The small molecule below binds the protein below.
Small molecule (SMILES): COc1cc(C(=O)N[C@H](CO)c2ccccc2)ccc1-c1cn[nH]c1

Sequence of chain 1.A:
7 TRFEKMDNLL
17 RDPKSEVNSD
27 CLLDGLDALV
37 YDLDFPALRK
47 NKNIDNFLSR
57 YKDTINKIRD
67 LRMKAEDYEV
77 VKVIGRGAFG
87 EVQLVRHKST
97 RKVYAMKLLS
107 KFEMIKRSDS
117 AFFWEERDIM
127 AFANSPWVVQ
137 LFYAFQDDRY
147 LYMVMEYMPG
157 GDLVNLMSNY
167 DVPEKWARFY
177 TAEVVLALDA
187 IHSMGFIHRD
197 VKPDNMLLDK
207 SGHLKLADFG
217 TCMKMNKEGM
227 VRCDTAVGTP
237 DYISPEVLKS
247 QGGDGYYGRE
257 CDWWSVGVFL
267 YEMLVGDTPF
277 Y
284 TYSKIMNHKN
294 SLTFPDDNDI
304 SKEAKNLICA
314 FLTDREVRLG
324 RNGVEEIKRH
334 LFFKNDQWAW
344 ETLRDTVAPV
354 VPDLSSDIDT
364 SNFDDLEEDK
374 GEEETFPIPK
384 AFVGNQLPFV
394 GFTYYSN

Binding-site contacts:
Ligand atom N1 contacts residue ALA101 of chain 1.A at 3.4 Å.
Ligand atom C18 contacts residue VAL88 of chain 1.A at 3.6 Å (hydrophobic).
Ligand atom C14 contacts residue LYS103 of chain 1.A at 3.5 Å.
Ligand atom C11 contacts residue ARG82 of chain 1.A at 3.2 Å.
Ligand atom C6 contacts residue MET151 of chain 1.A at 3.9 Å (hydrophobic).
Ligand atom N contacts residue GLU152 of chain 1.A at 3.8 Å.
Ligand atom C5 contacts residue GLU152 of chain 1.A at 3.7 Å.
Ligand atom C3 contacts residue LEU203 of chain 1.A at 3.7 Å (hydrophobic).
Ligand atom C14 contacts residue GLY83 of chain 1.A at 3.2 Å.
Ligand atom C15 contacts residue GLY83 of chain 1.A at 3.1 Å.
Ligand atom C14 contacts residue ALA84 of chain 1.A at 3.5 Å (hydrophobic).
Ligand atom N contacts residue TYR153 of chain 1.A at 3.6 Å.
Ligand atom O contacts residue ILE80 of chain 1.A at 3.5 Å.
Ligand atom C13 contacts residue LYS103 of chain 1.A at 3.5 Å.
Ligand atom C1 contacts residue VAL88 of chain 1.A at 3.9 Å (hydrophobic).
Ligand atom C15 contacts residue ALA84 of chain 1.A at 3.6 Å (hydrophobic).
Ligand atom C16 contacts residue GLY86 of chain 1.A at 3.5 Å.
Ligand atom C16 contacts residue GLY83 of chain 1.A at 3.2 Å.
Ligand atom C15 contacts residue LYS103 of chain 1.A at 3.7 Å.
Ligand atom C4 contacts residue ILE80 of chain 1.A at 3.8 Å (hydrophobic).
Ligand atom N contacts residue MET154 of chain 1.A at 2.9 Å (h-bond).
Ligand atom C contacts residue PHE366 of chain 1.A at 3.6 Å (hydrophobic).
Ligand atom O2 contacts residue ASP214 of chain 1.A at 3.1 Å.
Ligand atom C10 contacts residue ASP214 of chain 1.A at 3.7 Å.
Ligand atom C2 contacts residue LEU203 of chain 1.A at 3.7 Å (hydrophobic).
Ligand atom C contacts residue ILE80 of chain 1.A at 3.7 Å (hydrophobic).
Ligand atom C12 contacts residue GLY83 of chain 1.A at 3.7 Å.
Ligand atom C15 contacts residue LEU105 of chain 1.A at 3.9 Å (hydrophobic).
Ligand atom N1 contacts residue GLU152 of chain 1.A at 2.8 Å (salt-bridge).
Ligand atom C8 contacts residue VAL88 of chain 1.A at 3.8 Å (hydrophobic).
Ligand atom C5 contacts residue ALA101 of chain 1.A at 3.7 Å (hydrophobic).
Ligand atom C17 contacts residue GLY83 of chain 1.A at 3.5 Å.
Ligand atom C15 contacts residue GLY86 of chain 1.A at 3.7 Å.
Ligand atom N1 contacts residue TYR153 of chain 1.A at 3.6 Å.
Ligand atom O2 contacts residue LYS103 of chain 1.A at 3.1 Å (salt-bridge).
Ligand atom N1 contacts residue MET154 of chain 1.A at 3.3 Å (h-bond).
Ligand atom C13 contacts residue GLY83 of chain 1.A at 3.6 Å.
Ligand atom C17 contacts residue ARG82 of chain 1.A at 3.7 Å.
Ligand atom N contacts residue ALA101 of chain 1.A at 3.5 Å.
Ligand atom C16 contacts residue GLU87 of chain 1.A at 3.5 Å.